Sequence of chain 3.B:
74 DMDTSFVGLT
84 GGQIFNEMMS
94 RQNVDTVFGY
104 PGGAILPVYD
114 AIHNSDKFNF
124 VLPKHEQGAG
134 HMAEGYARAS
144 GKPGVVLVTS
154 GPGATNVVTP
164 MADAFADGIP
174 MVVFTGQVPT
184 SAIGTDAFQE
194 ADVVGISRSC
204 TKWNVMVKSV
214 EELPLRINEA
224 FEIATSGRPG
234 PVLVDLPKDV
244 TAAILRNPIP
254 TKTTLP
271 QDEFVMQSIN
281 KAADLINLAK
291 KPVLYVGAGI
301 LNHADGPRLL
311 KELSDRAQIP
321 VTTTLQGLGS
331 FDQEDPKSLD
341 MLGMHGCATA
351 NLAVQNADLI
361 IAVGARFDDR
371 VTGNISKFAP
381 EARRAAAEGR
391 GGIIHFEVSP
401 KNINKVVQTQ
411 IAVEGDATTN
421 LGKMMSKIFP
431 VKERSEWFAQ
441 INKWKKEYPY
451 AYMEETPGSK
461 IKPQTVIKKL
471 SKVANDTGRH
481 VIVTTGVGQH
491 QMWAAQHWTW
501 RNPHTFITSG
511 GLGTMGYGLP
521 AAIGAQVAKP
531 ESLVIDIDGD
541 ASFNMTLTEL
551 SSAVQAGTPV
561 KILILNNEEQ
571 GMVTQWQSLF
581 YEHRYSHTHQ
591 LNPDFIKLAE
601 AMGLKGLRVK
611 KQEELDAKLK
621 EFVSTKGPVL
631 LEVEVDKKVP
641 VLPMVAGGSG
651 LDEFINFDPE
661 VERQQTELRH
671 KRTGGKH

Sequence of chain 3.A:
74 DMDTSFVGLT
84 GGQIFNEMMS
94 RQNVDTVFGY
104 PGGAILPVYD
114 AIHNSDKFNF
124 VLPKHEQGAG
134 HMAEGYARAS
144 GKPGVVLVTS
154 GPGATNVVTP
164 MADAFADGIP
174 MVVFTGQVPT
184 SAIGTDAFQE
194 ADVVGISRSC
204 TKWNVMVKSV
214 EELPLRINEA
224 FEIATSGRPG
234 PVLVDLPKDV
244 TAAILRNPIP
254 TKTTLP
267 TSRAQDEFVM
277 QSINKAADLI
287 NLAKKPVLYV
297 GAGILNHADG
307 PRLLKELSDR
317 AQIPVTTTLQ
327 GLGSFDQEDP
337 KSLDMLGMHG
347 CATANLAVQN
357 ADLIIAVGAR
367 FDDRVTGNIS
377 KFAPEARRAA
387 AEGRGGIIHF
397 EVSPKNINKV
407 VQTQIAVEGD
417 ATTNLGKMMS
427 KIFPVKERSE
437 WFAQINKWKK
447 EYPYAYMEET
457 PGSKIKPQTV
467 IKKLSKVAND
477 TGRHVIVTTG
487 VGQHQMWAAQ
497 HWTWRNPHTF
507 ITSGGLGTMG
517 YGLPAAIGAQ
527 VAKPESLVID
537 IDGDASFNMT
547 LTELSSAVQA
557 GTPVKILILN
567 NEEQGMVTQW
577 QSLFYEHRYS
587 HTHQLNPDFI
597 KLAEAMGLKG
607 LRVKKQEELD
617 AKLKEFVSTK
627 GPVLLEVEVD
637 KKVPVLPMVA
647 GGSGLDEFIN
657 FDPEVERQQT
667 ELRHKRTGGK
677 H

Binding-site contacts:
Ligand atom C10 contacts residue TRP576 of chain 3.A at 3.8 Å (hydrophobic).
Ligand atom N5' contacts residue MET572 of chain 3.A at 3.8 Å.
Ligand atom O12 contacts residue PHE191 of chain 3.B at 3.6 Å.
Ligand atom O11 contacts residue PRO182 of chain 3.B at 3.4 Å.
Ligand atom C10 contacts residue GLY106 of chain 3.B at 3.4 Å.
Ligand atom C2 contacts residue ARG370 of chain 3.A at 3.5 Å.
Ligand atom O4' contacts residue ARG370 of chain 3.A at 3.1 Å (salt-bridge).
Ligand atom C5' contacts residue MET344 of chain 3.A at 3.7 Å (hydrophobic).
Ligand atom C6' contacts residue TRP576 of chain 3.A at 3.6 Å (hydrophobic).
Ligand atom C7' contacts residue VAL573 of chain 3.A at 3.7 Å (hydrophobic).
Ligand atom C1 contacts residue PRO182 of chain 3.B at 3.8 Å (hydrophobic).
Ligand atom N3' contacts residue TRP576 of chain 3.A at 3.2 Å.
Ligand atom C3 contacts residue ARG370 of chain 3.A at 3.4 Å.
Ligand atom O9 contacts residue ARG370 of chain 3.A at 2.9 Å (salt-bridge).
Ligand atom N10 contacts residue TRP576 of chain 3.A at 3.5 Å.
Ligand atom C13 contacts residue ALA107 of chain 3.B at 3.6 Å (hydrophobic).
Ligand atom O4' contacts residue PHE191 of chain 3.B at 3.7 Å.
Ligand atom C5 contacts residue ALA190 of chain 3.B at 3.6 Å (hydrophobic).
Ligand atom C4 contacts residue ARG370 of chain 3.A at 3.6 Å.
Ligand atom C10 contacts residue LYS241 of chain 3.B at 3.3 Å.
Ligand atom N3' contacts residue ARG370 of chain 3.A at 3.1 Å (salt-bridge).
Ligand atom C7' contacts residue MET572 of chain 3.A at 3.6 Å (hydrophobic).
Ligand atom O11 contacts residue VAL181 of chain 3.B at 3.8 Å.
Ligand atom O9 contacts residue TRP576 of chain 3.A at 3.5 Å.
Ligand atom C6 contacts residue VAL181 of chain 3.B at 3.8 Å (hydrophobic).
Ligand atom C4' contacts residue TRP576 of chain 3.A at 3.5 Å (hydrophobic).
Ligand atom C13 contacts residue GLN192 of chain 3.B at 3.6 Å.
Ligand atom C9 contacts residue TRP576 of chain 3.A at 3.5 Å (hydrophobic).
Ligand atom N5' contacts residue TRP576 of chain 3.A at 3.4 Å (h-bond).
Ligand atom C5' contacts residue FAD1 of chain 3.G at 3.6 Å.
Ligand atom N8 contacts residue LYS241 of chain 3.B at 3.2 Å (salt-bridge).
Ligand atom N1' contacts residue TRP576 of chain 3.A at 3.6 Å.
Ligand atom O4' contacts residue MET344 of chain 3.A at 3.7 Å.
Ligand atom C4' contacts residue ARG370 of chain 3.A at 3.5 Å.
Ligand atom O7B contacts residue LYS241 of chain 3.B at 3.4 Å.
Ligand atom C4 contacts residue ASP369 of chain 3.A at 3.6 Å.
Ligand atom C2' contacts residue TRP576 of chain 3.A at 3.6 Å (hydrophobic).
Ligand atom C5 contacts residue ASP369 of chain 3.A at 3.2 Å.
Ligand atom N1' contacts residue GLY106 of chain 3.B at 3.3 Å.
Ligand atom C6 contacts residue PHE191 of chain 3.B at 3.6 Å (hydrophobic).

This small molecule binds to this protein.
Small molecule (SMILES): COC(=O)c1ccccc1S(=O)(=O)NC(=O)N(C)c1nc(C)nc(OC)n1